Sequence of chain 1.C:
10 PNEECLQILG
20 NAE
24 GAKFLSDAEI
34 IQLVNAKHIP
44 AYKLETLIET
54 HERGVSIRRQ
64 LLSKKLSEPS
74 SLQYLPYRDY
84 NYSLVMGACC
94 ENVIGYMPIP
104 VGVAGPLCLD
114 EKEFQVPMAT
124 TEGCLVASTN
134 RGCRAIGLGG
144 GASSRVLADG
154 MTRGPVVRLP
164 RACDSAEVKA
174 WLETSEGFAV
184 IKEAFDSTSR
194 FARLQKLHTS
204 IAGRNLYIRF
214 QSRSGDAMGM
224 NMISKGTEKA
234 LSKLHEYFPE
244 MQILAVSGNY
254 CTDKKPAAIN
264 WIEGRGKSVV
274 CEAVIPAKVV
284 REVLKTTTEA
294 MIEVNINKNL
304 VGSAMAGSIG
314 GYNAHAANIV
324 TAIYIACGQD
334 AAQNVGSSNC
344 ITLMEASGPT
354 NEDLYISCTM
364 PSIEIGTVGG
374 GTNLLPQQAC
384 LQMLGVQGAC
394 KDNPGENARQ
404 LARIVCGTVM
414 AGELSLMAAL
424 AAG

A protein and the small-molecule ligand that binds it are described below.
Small molecule (SMILES): CC(C)n1c(CC[C@@H](O)C[C@@H](O)CC(=O)O)c(-c2ccc(F)cc2)c(-c2ccc(F)cc2)c1C(=O)Nc1ccccc1

Binding-site contacts:
Ligand atom C20 contacts residue SER418 of chain 1.D at 3.6 Å.
Ligand atom O7 contacts residue LYS258 of chain 1.C at 3.2 Å (salt-bridge).
Ligand atom C5 contacts residue LEU419 of chain 1.D at 3.6 Å (hydrophobic).
Ligand atom C25 contacts residue ALA422 of chain 1.D at 3.6 Å (hydrophobic).
Ligand atom O3 contacts residue ARG156 of chain 1.C at 3.1 Å (salt-bridge).
Ligand atom O1 contacts residue SER131 of chain 1.D at 2.6 Å (h-bond).
Ligand atom F1 contacts residue SER227 of chain 1.C at 3.6 Å.
Ligand atom F2 contacts residue ALA422 of chain 1.D at 3.2 Å.
Ligand atom C36 contacts residue SER250 of chain 1.C at 3.2 Å.
Ligand atom F1 contacts residue ARG156 of chain 1.C at 2.8 Å.
Ligand atom C28 contacts residue ALA422 of chain 1.D at 3.5 Å (hydrophobic).
Ligand atom O4 contacts residue GLU125 of chain 1.D at 2.6 Å (salt-bridge).
Ligand atom C10 contacts residue ASP256 of chain 1.C at 3.5 Å.
Ligand atom C17 contacts residue SER131 of chain 1.D at 3.4 Å.
Ligand atom C2 contacts residue LEU419 of chain 1.D at 3.6 Å (hydrophobic).
Ligand atom O4 contacts residue LYS257 of chain 1.C at 3.0 Å (salt-bridge).
Ligand atom O7 contacts residue ARG156 of chain 1.C at 3.5 Å (salt-bridge).
Ligand atom C14 contacts residue CYS127 of chain 1.D at 3.2 Å (hydrophobic).
Ligand atom C11 contacts residue ASP256 of chain 1.C at 3.6 Å.
Ligand atom C1 contacts residue LEU419 of chain 1.D at 3.4 Å (hydrophobic).
Ligand atom C20 contacts residue ARG134 of chain 1.D at 3.7 Å.
Ligand atom O3 contacts residue ASP256 of chain 1.C at 2.7 Å (salt-bridge).
Ligand atom O7 contacts residue SER250 of chain 1.C at 2.5 Å (h-bond).
Ligand atom C35 contacts residue ALA317 of chain 1.D at 3.1 Å (hydrophobic).
Ligand atom C35 contacts residue LYS258 of chain 1.C at 3.6 Å.
Ligand atom C36 contacts residue LYS258 of chain 1.C at 3.5 Å.
Ligand atom C22 contacts residue ALA422 of chain 1.D at 3.3 Å (hydrophobic).
Ligand atom C24 contacts residue ARG156 of chain 1.C at 3.5 Å.
Ligand atom C7 contacts residue GLU125 of chain 1.D at 3.6 Å.
Ligand atom C30 contacts residue VAL249 of chain 1.C at 3.6 Å (hydrophobic).
Ligand atom C14 contacts residue LEU128 of chain 1.D at 3.5 Å (hydrophobic).
Ligand atom O6 contacts residue SER250 of chain 1.C at 3.3 Å (h-bond).
Ligand atom O6 contacts residue LYS301 of chain 1.D at 2.6 Å (salt-bridge).
Ligand atom C13 contacts residue HIS318 of chain 1.D at 3.5 Å.
Ligand atom C9 contacts residue GLU125 of chain 1.D at 3.6 Å.
Ligand atom C30 contacts residue ARG156 of chain 1.C at 3.3 Å.
Ligand atom F1 contacts residue VAL249 of chain 1.C at 3.4 Å.
Ligand atom C36 contacts residue LYS301 of chain 1.D at 3.3 Å.
Ligand atom O4 contacts residue ASN321 of chain 1.D at 2.8 Å (h-bond).
Ligand atom O7 contacts residue LYS301 of chain 1.D at 3.3 Å (salt-bridge).

Sequence of chain 1.D:
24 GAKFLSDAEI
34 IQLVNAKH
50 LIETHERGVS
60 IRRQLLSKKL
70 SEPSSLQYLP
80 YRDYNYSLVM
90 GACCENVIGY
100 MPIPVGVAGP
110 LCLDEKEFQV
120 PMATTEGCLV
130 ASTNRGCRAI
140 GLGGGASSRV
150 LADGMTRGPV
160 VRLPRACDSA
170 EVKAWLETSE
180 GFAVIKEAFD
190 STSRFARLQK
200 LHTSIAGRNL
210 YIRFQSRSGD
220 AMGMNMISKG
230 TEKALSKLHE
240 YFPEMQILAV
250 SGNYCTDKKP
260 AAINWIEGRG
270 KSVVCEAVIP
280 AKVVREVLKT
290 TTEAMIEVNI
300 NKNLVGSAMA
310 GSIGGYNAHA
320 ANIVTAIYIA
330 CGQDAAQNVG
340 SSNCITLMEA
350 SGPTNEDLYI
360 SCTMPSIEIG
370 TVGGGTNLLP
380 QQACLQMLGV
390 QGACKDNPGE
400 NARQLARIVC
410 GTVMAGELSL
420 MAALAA